The protein below binds the small molecule below.
Small molecule (SMILES): CC(C)C[C@H](NC(=O)OC[C@@H]1C[C@H]1CC1CCCCC1)C(=O)N[C@@H](C[C@@H]1CCNC1=O)[C@@H](O)[S+](=O)(O)O

Sequence of chain 2.A:
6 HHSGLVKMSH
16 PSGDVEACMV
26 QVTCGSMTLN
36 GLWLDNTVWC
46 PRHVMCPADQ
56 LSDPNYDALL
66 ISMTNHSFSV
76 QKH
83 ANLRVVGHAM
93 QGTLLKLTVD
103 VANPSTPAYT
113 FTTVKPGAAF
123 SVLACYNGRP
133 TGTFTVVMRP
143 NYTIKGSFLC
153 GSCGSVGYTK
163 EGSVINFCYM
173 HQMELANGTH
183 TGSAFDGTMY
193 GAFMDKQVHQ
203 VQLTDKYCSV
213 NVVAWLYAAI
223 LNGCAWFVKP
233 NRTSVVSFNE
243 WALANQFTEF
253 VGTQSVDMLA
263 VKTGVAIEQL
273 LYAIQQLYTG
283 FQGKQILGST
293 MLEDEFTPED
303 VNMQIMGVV

Binding-site contacts:
Ligand atom C08 contacts residue SD61 of chain 2.C at 0.0 Å.
Ligand atom C30 contacts residue SD61 of chain 2.C at 0.0 Å.
Ligand atom C19 contacts residue SD61 of chain 2.C at 0.1 Å.
Ligand atom O01 contacts residue SD61 of chain 2.C at 0.1 Å (h-bond).
Ligand atom C27 contacts residue SD61 of chain 2.C at 0.0 Å.
Ligand atom N15 contacts residue SD61 of chain 2.C at 0.1 Å (h-bond).
Ligand atom C16 contacts residue SD61 of chain 2.C at 0.0 Å.
Ligand atom C33 contacts residue SD61 of chain 2.C at 0.0 Å.
Ligand atom O18 contacts residue SD61 of chain 2.C at 0.1 Å (h-bond).
Ligand atom C32 contacts residue SD61 of chain 2.C at 0.0 Å.
Ligand atom C31 contacts residue SD61 of chain 2.C at 0.0 Å.
Ligand atom C23 contacts residue SD61 of chain 2.C at 0.0 Å.
Ligand atom O21 contacts residue SD61 of chain 2.C at 0.2 Å (h-bond).
Ligand atom O22 contacts residue SD61 of chain 2.C at 0.0 Å (h-bond).
Ligand atom C11 contacts residue SD61 of chain 2.C at 0.1 Å.
Ligand atom C14 contacts residue SD61 of chain 2.C at 0.1 Å.
Ligand atom C12 contacts residue SD61 of chain 2.C at 0.1 Å.
Ligand atom C07 contacts residue SD61 of chain 2.C at 0.0 Å.
Ligand atom C25 contacts residue SD61 of chain 2.C at 0.0 Å.
Ligand atom O20 contacts residue CYS155 of chain 2.A at 2.7 Å (h-bond).
Ligand atom N10 contacts residue SD61 of chain 2.C at 0.1 Å (h-bond).
Ligand atom C17 contacts residue SD61 of chain 2.C at 0.1 Å.
Ligand atom N10 contacts residue CYS155 of chain 2.A at 3.0 Å (h-bond).
Ligand atom C28 contacts residue SD61 of chain 2.C at 0.0 Å.
Ligand atom C26 contacts residue SD61 of chain 2.C at 0.0 Å.
Ligand atom C05 contacts residue SD61 of chain 2.C at 0.1 Å.
Ligand atom N10 contacts residue GLN174 of chain 2.A at 3.0 Å (h-bond).
Ligand atom C02 contacts residue SD61 of chain 2.C at 0.0 Å.
Ligand atom C06 contacts residue SD61 of chain 2.C at 0.1 Å.
Ligand atom O20 contacts residue SD61 of chain 2.C at 1.3 Å.
Ligand atom C04 contacts residue SD61 of chain 2.C at 0.1 Å.
Ligand atom C19 contacts residue CYS155 of chain 2.A at 1.8 Å (hydrophobic).
Ligand atom C24 contacts residue SD61 of chain 2.C at 0.0 Å.
Ligand atom C11 contacts residue CYS155 of chain 2.A at 2.7 Å (hydrophobic).
Ligand atom O18 contacts residue HIS173 of chain 2.A at 2.7 Å (h-bond).
Ligand atom C09 contacts residue SD61 of chain 2.C at 0.1 Å.
Ligand atom C29 contacts residue SD61 of chain 2.C at 0.0 Å.
Ligand atom N03 contacts residue SD61 of chain 2.C at 0.1 Å (h-bond).
Ligand atom O01 contacts residue GLU176 of chain 2.A at 2.9 Å (salt-bridge).
Ligand atom C13 contacts residue SD61 of chain 2.C at 0.1 Å.